Sequence of chain 1.K:
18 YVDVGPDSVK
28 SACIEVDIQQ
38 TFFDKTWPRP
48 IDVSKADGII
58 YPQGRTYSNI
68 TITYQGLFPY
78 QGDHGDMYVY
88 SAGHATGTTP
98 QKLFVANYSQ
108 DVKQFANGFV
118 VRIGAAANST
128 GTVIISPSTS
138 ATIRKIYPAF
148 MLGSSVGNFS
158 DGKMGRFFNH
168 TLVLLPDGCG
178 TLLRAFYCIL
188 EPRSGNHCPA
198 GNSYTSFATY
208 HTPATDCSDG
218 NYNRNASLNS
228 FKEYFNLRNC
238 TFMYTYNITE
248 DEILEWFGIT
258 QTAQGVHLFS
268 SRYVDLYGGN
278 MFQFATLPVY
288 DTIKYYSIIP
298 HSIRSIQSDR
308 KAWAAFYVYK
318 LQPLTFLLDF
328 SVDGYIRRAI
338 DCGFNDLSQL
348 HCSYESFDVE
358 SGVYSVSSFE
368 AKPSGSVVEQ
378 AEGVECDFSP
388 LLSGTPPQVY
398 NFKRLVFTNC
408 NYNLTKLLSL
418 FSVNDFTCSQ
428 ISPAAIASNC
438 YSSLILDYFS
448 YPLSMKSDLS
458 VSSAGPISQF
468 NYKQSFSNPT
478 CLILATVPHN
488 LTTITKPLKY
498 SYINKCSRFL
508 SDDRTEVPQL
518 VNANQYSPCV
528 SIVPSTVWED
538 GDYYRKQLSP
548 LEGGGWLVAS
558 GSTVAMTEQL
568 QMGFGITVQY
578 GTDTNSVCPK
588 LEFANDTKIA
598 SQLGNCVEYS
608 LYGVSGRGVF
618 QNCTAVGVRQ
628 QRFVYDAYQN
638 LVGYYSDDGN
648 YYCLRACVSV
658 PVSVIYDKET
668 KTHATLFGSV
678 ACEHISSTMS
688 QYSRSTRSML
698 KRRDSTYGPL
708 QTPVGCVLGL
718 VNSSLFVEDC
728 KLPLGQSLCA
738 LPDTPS

A protein and the small-molecule ligand that binds it are described below.
Small molecule (SMILES): CC(=O)N[C@@H]1[C@@H](O)[C@H](O)[C@@H](CO)O[C@H]1O

Binding-site contacts:
Ligand atom C4 contacts residue ASN236 of chain 1.K at 3.6 Å.
Ligand atom O5 contacts residue ASN236 of chain 1.K at 2.4 Å (h-bond).
Ligand atom O6 contacts residue ASN236 of chain 1.K at 4.4 Å.
Ligand atom C1 contacts residue TYR18 of chain 1.K at 4.3 Å (hydrophobic).
Ligand atom C7 contacts residue ASN236 of chain 1.K at 4.3 Å.
Ligand atom O6 contacts residue HIS167 of chain 1.K at 4.2 Å.
Ligand atom C3 contacts residue ASN236 of chain 1.K at 3.6 Å.
Ligand atom N2 contacts residue ASN236 of chain 1.K at 3.5 Å (h-bond).
Ligand atom C6 contacts residue HIS167 of chain 1.K at 4.0 Å.
Ligand atom O5 contacts residue TYR18 of chain 1.K at 3.8 Å.
Ligand atom C2 contacts residue ASN236 of chain 1.K at 2.5 Å.
Ligand atom C1 contacts residue ASN236 of chain 1.K at 1.4 Å.
Ligand atom C6 contacts residue ASN236 of chain 1.K at 3.3 Å.
Ligand atom C5 contacts residue ASN236 of chain 1.K at 3.2 Å.